Sequence of chain 19.C:
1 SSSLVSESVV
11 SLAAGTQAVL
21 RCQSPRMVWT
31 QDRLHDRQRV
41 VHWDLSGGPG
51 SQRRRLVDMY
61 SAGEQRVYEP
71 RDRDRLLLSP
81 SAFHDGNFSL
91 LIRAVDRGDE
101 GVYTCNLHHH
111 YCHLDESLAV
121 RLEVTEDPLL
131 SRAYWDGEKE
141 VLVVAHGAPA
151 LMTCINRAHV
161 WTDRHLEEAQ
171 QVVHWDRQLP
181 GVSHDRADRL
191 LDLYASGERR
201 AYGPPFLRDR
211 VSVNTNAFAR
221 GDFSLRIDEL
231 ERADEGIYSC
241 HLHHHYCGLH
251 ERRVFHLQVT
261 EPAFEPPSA

Binding-site contacts:
Ligand atom C3 contacts residue ASN87 of chain 19.C at 3.8 Å.
Ligand atom C7 contacts residue ASN87 of chain 19.C at 3.9 Å.
Ligand atom O5 contacts residue ASN87 of chain 19.C at 2.4 Å (h-bond).
Ligand atom C1 contacts residue ASN87 of chain 19.C at 1.4 Å.
Ligand atom C6 contacts residue SER79 of chain 19.C at 3.6 Å.
Ligand atom O6 contacts residue LEU91 of chain 19.C at 3.9 Å.
Ligand atom C8 contacts residue ILE155 of chain 19.C at 3.7 Å (hydrophobic).
Ligand atom C5 contacts residue SER79 of chain 19.C at 4.3 Å.
Ligand atom O7 contacts residue ASN87 of chain 19.C at 4.4 Å.
Ligand atom C2 contacts residue ASN87 of chain 19.C at 2.5 Å.
Ligand atom O6 contacts residue SER79 of chain 19.C at 2.5 Å (h-bond).
Ligand atom C5 contacts residue ASN87 of chain 19.C at 3.7 Å.
Ligand atom O5 contacts residue SER79 of chain 19.C at 3.8 Å.
Ligand atom C4 contacts residue ASN87 of chain 19.C at 4.2 Å.
Ligand atom N2 contacts residue ASN87 of chain 19.C at 2.9 Å (h-bond).

The small molecule below binds the protein below.
Small molecule (SMILES): CC(=O)N[C@@H]1[C@@H](O)[C@H](O)[C@@H](CO)O[C@H]1O